Sequence of chain 1.B:
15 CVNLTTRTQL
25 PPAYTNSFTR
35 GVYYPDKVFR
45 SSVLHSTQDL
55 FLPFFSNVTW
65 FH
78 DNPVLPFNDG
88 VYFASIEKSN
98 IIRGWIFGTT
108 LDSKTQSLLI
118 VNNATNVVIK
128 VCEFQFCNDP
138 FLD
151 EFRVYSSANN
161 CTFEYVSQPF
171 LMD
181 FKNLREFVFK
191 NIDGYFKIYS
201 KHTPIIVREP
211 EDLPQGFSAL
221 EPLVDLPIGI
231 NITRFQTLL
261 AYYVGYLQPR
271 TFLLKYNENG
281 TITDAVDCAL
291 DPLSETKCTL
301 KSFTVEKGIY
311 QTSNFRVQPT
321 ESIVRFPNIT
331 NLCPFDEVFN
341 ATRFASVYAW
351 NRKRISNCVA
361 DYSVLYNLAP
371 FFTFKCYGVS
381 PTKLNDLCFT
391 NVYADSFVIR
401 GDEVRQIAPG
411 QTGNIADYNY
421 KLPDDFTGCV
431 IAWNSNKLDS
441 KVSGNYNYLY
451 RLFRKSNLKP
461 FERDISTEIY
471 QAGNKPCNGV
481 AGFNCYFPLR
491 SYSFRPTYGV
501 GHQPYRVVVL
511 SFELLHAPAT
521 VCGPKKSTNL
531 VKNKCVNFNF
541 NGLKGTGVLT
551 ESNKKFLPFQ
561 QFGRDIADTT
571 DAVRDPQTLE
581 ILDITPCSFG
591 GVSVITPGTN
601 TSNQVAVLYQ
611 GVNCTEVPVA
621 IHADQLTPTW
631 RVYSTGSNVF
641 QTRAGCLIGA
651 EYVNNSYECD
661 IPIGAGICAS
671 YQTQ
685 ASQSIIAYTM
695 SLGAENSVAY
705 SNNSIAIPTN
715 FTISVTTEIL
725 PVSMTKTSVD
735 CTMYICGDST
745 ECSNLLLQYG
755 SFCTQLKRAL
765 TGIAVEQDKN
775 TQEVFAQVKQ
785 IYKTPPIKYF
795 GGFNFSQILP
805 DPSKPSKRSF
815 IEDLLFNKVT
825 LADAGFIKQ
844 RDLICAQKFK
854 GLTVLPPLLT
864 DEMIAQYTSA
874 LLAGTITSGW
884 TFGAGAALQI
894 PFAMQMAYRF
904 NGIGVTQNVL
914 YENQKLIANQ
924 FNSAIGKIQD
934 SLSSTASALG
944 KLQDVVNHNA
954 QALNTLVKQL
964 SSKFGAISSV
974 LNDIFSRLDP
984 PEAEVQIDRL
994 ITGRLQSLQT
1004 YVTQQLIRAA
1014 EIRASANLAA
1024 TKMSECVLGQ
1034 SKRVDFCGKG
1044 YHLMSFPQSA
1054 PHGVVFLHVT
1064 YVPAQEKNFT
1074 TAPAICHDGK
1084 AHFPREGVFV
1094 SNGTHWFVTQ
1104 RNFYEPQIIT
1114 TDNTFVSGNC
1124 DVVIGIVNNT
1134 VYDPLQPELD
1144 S

Binding-site contacts:
Ligand atom O4 contacts residue HIS1098 of chain 1.B at 4.0 Å.
Ligand atom C5 contacts residue ASN1095 of chain 1.B at 3.7 Å.
Ligand atom C8 contacts residue ASN1095 of chain 1.B at 3.4 Å.
Ligand atom C5 contacts residue HIS1098 of chain 1.B at 4.0 Å.
Ligand atom N2 contacts residue ASN1095 of chain 1.B at 2.9 Å (h-bond).
Ligand atom C3 contacts residue ASN1095 of chain 1.B at 3.8 Å.
Ligand atom O7 contacts residue HIS1098 of chain 1.B at 3.2 Å (h-bond).
Ligand atom C7 contacts residue ASN1095 of chain 1.B at 3.4 Å.
Ligand atom C8 contacts residue THR1097 of chain 1.B at 3.4 Å.
Ligand atom C2 contacts residue ASN1095 of chain 1.B at 2.5 Å.
Ligand atom C1 contacts residue ASN1095 of chain 1.B at 1.4 Å.
Ligand atom C4 contacts residue HIS1098 of chain 1.B at 4.3 Å.
Ligand atom C7 contacts residue HIS1098 of chain 1.B at 3.7 Å.
Ligand atom C5 contacts residue PHE1100 of chain 1.B at 3.8 Å (hydrophobic).
Ligand atom C4 contacts residue ASN1095 of chain 1.B at 4.2 Å.
Ligand atom C3 contacts residue HIS1098 of chain 1.B at 4.1 Å.
Ligand atom C8 contacts residue HIS1098 of chain 1.B at 3.8 Å.
Ligand atom O5 contacts residue ASN1095 of chain 1.B at 2.4 Å (h-bond).
Ligand atom C6 contacts residue PHE1100 of chain 1.B at 3.6 Å (hydrophobic).
Ligand atom O7 contacts residue ASN1095 of chain 1.B at 3.5 Å (h-bond).
Ligand atom O5 contacts residue PHE1100 of chain 1.B at 3.6 Å.
Ligand atom C7 contacts residue THR1097 of chain 1.B at 4.4 Å.
Ligand atom N2 contacts residue THR1097 of chain 1.B at 4.2 Å.
Ligand atom C1 contacts residue PHE1100 of chain 1.B at 4.1 Å (hydrophobic).

This small molecule binds to this protein.
Small molecule (SMILES): CC(=O)N[C@H]1[C@H](O[C@H]2[C@H](O)[C@@H](NC(C)=O)CO[C@@H]2CO)O[C@H](CO)[C@@H](O)[C@@H]1O